Sequence of chain 1.A:
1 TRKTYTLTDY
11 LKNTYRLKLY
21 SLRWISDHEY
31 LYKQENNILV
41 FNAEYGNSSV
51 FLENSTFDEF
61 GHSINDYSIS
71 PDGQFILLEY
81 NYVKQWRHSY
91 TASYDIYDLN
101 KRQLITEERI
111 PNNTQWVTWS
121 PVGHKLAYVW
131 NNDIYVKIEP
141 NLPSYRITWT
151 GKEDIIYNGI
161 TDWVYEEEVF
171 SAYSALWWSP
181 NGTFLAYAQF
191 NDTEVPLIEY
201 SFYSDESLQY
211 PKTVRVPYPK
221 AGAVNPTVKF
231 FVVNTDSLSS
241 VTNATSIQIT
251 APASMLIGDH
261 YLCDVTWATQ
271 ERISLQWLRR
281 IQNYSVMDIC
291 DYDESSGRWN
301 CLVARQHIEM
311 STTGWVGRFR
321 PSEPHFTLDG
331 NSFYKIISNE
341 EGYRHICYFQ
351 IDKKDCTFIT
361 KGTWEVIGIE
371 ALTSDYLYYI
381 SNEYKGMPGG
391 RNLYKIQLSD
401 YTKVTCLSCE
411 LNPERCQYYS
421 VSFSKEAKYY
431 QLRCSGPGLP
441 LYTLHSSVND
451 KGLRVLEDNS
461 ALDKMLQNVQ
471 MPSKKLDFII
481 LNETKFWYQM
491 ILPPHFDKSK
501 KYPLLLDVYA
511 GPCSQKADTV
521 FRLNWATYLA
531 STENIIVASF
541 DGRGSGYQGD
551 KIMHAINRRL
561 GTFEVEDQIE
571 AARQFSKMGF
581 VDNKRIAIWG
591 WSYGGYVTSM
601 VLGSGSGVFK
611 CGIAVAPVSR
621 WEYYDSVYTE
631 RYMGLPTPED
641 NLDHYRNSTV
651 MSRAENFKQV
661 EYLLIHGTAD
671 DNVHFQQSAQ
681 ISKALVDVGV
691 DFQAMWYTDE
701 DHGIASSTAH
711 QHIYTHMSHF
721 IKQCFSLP

Binding-site contacts:
Ligand atom C3 contacts residue ASN243 of chain 1.A at 3.8 Å.
Ligand atom C7 contacts residue ASN243 of chain 1.A at 3.3 Å.
Ligand atom O7 contacts residue ASN243 of chain 1.A at 3.3 Å (h-bond).
Ligand atom C5 contacts residue ASN243 of chain 1.A at 3.7 Å.
Ligand atom C4 contacts residue ASN243 of chain 1.A at 4.2 Å.
Ligand atom N2 contacts residue ASN243 of chain 1.A at 2.9 Å (h-bond).
Ligand atom C5 contacts residue TRP149 of chain 1.A at 3.6 Å (hydrophobic).
Ligand atom C6 contacts residue TRP149 of chain 1.A at 3.9 Å (hydrophobic).
Ligand atom C2 contacts residue ASN243 of chain 1.A at 2.4 Å.
Ligand atom C8 contacts residue VAL241 of chain 1.A at 3.4 Å (hydrophobic).
Ligand atom C1 contacts residue ASN243 of chain 1.A at 1.4 Å.
Ligand atom C1 contacts residue TRP149 of chain 1.A at 3.6 Å (hydrophobic).
Ligand atom O5 contacts residue TRP149 of chain 1.A at 3.8 Å.
Ligand atom O5 contacts residue ASN243 of chain 1.A at 2.4 Å (h-bond).
Ligand atom C8 contacts residue ASN243 of chain 1.A at 4.2 Å.

The small molecule below binds the protein below.
Small molecule (SMILES): CC(=O)N[C@@H]1[C@@H](O)[C@H](O)[C@@H](CO)O[C@H]1O